A protein and the small-molecule ligand that binds it are described below.
Small molecule (SMILES): NC[C@@H]1O[C@H](O[C@H]2[C@@H](O)[C@H](O[C@@H]3[C@@H](O)[C@H](N)C[C@H](N)[C@H]3O[C@H]3O[C@H](CO)[C@@H](O)[C@H](O)[C@H]3N)O[C@@H]2CO)[C@H](N)[C@@H](O)[C@@H]1O

Binding-site contacts:
Ligand atom O62 contacts residue LYS2 of chain 1.NB at 3.3 Å.
Ligand atom C52 contacts residue LYS2 of chain 1.NB at 4.1 Å.
Ligand atom O23 contacts residue LYS2 of chain 1.NB at 2.2 Å (salt-bridge).
Ligand atom C62 contacts residue LYS2 of chain 1.NB at 3.6 Å.
Ligand atom C13 contacts residue LYS2 of chain 1.NB at 3.4 Å.
Ligand atom C33 contacts residue LYS2 of chain 1.NB at 4.3 Å.
Ligand atom O52 contacts residue LYS2 of chain 1.NB at 3.3 Å.
Ligand atom C23 contacts residue LYS2 of chain 1.NB at 2.9 Å.

Sequence of chain 1.NB:
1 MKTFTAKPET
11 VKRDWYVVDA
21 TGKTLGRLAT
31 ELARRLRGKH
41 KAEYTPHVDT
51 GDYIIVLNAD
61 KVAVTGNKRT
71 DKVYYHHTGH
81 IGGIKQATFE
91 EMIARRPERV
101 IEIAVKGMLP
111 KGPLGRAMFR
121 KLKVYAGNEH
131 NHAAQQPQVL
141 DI